Sequence of chain 34.A:
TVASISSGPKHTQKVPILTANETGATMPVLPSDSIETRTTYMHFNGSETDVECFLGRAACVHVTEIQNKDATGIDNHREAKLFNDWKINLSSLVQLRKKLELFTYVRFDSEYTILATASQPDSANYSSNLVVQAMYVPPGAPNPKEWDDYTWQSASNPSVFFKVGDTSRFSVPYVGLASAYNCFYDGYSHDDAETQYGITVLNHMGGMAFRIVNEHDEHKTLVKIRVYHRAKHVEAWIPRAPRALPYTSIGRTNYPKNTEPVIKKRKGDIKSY

A small-molecule ligand and the protein it binds are described below.
Small molecule (SMILES): Cc1cc(CCCCCCCOc2ccc(C3=N[C@@H](C)CO3)cc2)on1

Sequence of chain 34.C:
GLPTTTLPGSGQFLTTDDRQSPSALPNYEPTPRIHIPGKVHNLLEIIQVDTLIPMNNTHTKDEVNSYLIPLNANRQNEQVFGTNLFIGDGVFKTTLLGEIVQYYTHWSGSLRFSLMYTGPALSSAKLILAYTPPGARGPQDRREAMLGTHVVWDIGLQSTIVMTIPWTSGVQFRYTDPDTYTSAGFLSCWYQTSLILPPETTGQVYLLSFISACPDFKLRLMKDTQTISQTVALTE

Binding-site contacts:
Ligand atom C6C contacts residue VAL191 of chain 34.A at 3.2 Å (hydrophobic).
Ligand atom C5C contacts residue TYR128 of chain 34.A at 3.5 Å (hydrophobic).
Ligand atom C5 contacts residue PHE186 of chain 34.A at 3.5 Å (hydrophobic).
Ligand atom C3 contacts residue PRO174 of chain 34.A at 3.8 Å (hydrophobic).
Ligand atom C5 contacts residue TYR152 of chain 34.A at 3.8 Å (hydrophobic).
Ligand atom C2B contacts residue MET221 of chain 34.A at 3.5 Å (hydrophobic).
Ligand atom O1 contacts residue VAL188 of chain 34.A at 3.8 Å.
Ligand atom C31 contacts residue ALA150 of chain 34.A at 3.5 Å (hydrophobic).
Ligand atom O1 contacts residue PHE186 of chain 34.A at 3.5 Å.
Ligand atom O1B contacts residue TYR128 of chain 34.A at 3.9 Å.
Ligand atom C31 contacts residue VAL176 of chain 34.A at 3.3 Å (hydrophobic).
Ligand atom C5B contacts residue TYR197 of chain 34.A at 3.7 Å (hydrophobic).
Ligand atom C2C contacts residue VAL188 of chain 34.A at 3.2 Å (hydrophobic).
Ligand atom C4 contacts residue MET224 of chain 34.A at 3.8 Å (hydrophobic).
Ligand atom N2 contacts residue ALA24 of chain 34.C at 3.4 Å.
Ligand atom C4 contacts residue TYR152 of chain 34.A at 3.9 Å (hydrophobic).
Ligand atom C5B contacts residue LEU106 of chain 34.A at 3.5 Å (hydrophobic).
Ligand atom O1 contacts residue ALA24 of chain 34.C at 3.6 Å.
Ligand atom CM1 contacts residue SER107 of chain 34.A at 3.9 Å.
Ligand atom C1B contacts residue MET221 of chain 34.A at 3.8 Å (hydrophobic).
Ligand atom C4C contacts residue TYR152 of chain 34.A at 3.8 Å (hydrophobic).
Ligand atom C4 contacts residue PHE186 of chain 34.A at 3.6 Å (hydrophobic).
Ligand atom C31 contacts residue PRO174 of chain 34.A at 3.4 Å (hydrophobic).
Ligand atom C4B contacts residue LEU106 of chain 34.A at 3.7 Å (hydrophobic).
Ligand atom C3B contacts residue MET221 of chain 34.A at 3.8 Å (hydrophobic).
Ligand atom O1B contacts residue MET221 of chain 34.A at 3.4 Å.
Ligand atom C4A contacts residue ASN219 of chain 34.A at 3.5 Å.
Ligand atom C3C contacts residue VAL188 of chain 34.A at 3.3 Å (hydrophobic).
Ligand atom C5C contacts residue ILE104 of chain 34.A at 3.8 Å (hydrophobic).
Ligand atom O1 contacts residue TYR152 of chain 34.A at 3.9 Å.
Ligand atom N2 contacts residue PHE186 of chain 34.A at 3.7 Å.
Ligand atom C7C contacts residue TYR197 of chain 34.A at 3.8 Å (hydrophobic).
Ligand atom C6B contacts residue LEU106 of chain 34.A at 3.9 Å (hydrophobic).
Ligand atom C3C contacts residue TYR128 of chain 34.A at 3.9 Å (hydrophobic).
Ligand atom C3 contacts residue PHE186 of chain 34.A at 3.8 Å (hydrophobic).
Ligand atom C6C contacts residue MET221 of chain 34.A at 3.7 Å (hydrophobic).
Ligand atom C31 contacts residue SER175 of chain 34.A at 3.6 Å.
Ligand atom C6B contacts residue TYR197 of chain 34.A at 3.6 Å (hydrophobic).
Ligand atom N3A contacts residue ASN219 of chain 34.A at 3.0 Å (h-bond).
Ligand atom C7C contacts residue TYR128 of chain 34.A at 3.6 Å (hydrophobic).